Binding-site contacts:
Ligand atom O7 contacts residue ASN1098 of chain 1.G at 3.7 Å.
Ligand atom C5 contacts residue ASN1098 of chain 1.G at 3.6 Å.
Ligand atom C3 contacts residue ASN1098 of chain 1.G at 3.8 Å.
Ligand atom O5 contacts residue HIS1101 of chain 1.G at 3.9 Å.
Ligand atom C1 contacts residue ASN1098 of chain 1.G at 1.4 Å.
Ligand atom C2 contacts residue THR1100 of chain 1.G at 3.8 Å.
Ligand atom C4 contacts residue HIS1101 of chain 1.G at 3.9 Å.
Ligand atom C1 contacts residue THR1100 of chain 1.G at 3.9 Å.
Ligand atom C5 contacts residue PHE1103 of chain 1.G at 4.3 Å (hydrophobic).
Ligand atom O4 contacts residue HIS1101 of chain 1.G at 3.6 Å.
Ligand atom C7 contacts residue THR1100 of chain 1.G at 3.9 Å.
Ligand atom C3 contacts residue THR1100 of chain 1.G at 4.0 Å.
Ligand atom N2 contacts residue HIS1101 of chain 1.G at 4.4 Å.
Ligand atom O5 contacts residue PHE1103 of chain 1.G at 3.9 Å.
Ligand atom C8 contacts residue THR1100 of chain 1.G at 3.8 Å.
Ligand atom C2 contacts residue ASN1098 of chain 1.G at 2.5 Å.
Ligand atom O5 contacts residue ASN1098 of chain 1.G at 2.3 Å (h-bond).
Ligand atom C2 contacts residue HIS1101 of chain 1.G at 4.1 Å.
Ligand atom C6 contacts residue PHE1103 of chain 1.G at 3.9 Å (hydrophobic).
Ligand atom C6 contacts residue HIS1101 of chain 1.G at 4.4 Å.
Ligand atom C8 contacts residue ASN1098 of chain 1.G at 3.6 Å.
Ligand atom C5 contacts residue HIS1101 of chain 1.G at 3.4 Å.
Ligand atom C4 contacts residue ASN1098 of chain 1.G at 4.2 Å.
Ligand atom C7 contacts residue ASN1098 of chain 1.G at 3.5 Å.
Ligand atom N2 contacts residue ASN1098 of chain 1.G at 3.0 Å (h-bond).
Ligand atom C3 contacts residue HIS1101 of chain 1.G at 3.6 Å.
Ligand atom N2 contacts residue THR1100 of chain 1.G at 3.0 Å (h-bond).
Ligand atom C1 contacts residue HIS1101 of chain 1.G at 3.6 Å.
Ligand atom O6 contacts residue PHE1103 of chain 1.G at 4.0 Å.

Sequence of chain 1.G:
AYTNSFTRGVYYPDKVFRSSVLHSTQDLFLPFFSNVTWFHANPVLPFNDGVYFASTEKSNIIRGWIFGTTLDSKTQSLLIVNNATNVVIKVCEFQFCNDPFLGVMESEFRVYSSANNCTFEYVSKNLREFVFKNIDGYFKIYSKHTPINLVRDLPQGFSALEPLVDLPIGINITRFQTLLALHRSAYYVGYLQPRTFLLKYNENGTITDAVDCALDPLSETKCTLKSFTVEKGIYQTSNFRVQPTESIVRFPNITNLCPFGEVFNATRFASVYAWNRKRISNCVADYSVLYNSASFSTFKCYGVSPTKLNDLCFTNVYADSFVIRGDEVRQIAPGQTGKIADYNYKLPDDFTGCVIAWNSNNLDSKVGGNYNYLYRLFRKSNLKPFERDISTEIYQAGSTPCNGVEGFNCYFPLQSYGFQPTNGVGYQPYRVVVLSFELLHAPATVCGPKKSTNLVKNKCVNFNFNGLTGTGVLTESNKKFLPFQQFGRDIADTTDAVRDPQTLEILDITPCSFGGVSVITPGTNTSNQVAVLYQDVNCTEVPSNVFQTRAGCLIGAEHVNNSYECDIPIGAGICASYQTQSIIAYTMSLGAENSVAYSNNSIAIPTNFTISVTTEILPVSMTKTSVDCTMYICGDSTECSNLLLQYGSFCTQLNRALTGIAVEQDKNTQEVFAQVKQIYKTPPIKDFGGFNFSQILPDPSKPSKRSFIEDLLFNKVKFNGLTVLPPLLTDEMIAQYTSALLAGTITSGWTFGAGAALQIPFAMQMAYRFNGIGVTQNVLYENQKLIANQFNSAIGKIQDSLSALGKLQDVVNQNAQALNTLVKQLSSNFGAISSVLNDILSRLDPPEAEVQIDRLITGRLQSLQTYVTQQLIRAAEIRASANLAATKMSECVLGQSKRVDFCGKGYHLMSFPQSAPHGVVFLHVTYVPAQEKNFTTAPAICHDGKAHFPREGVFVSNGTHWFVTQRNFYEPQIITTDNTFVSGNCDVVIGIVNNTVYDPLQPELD

A small-molecule ligand and the protein it binds are described below.
Small molecule (SMILES): CC(=O)N[C@H]1[C@H](O[C@H]2[C@H](O)[C@@H](NC(C)=O)CO[C@@H]2CO)O[C@H](CO)[C@@H](O)[C@@H]1O